A protein and the small-molecule ligand that binds it are described below.
Small molecule (SMILES): Nc1ccn([C@H]2C[C@H](O)[C@@H](CO)O2)c(=O)n1

Binding-site contacts:
Ligand atom O2 contacts residue PHE116 of chain 2.B at 3.5 Å.
Ligand atom N3 contacts residue GLN117 of chain 2.B at 3.0 Å (h-bond).
Ligand atom O2 contacts residue PHE157 of chain 2.B at 3.5 Å.
Ligand atom C6 contacts residue ARG148 of chain 2.B at 3.7 Å.
Ligand atom C3' contacts residue GLU217 of chain 2.B at 3.4 Å.
Ligand atom C2' contacts residue PHE157 of chain 2.B at 3.9 Å (hydrophobic).
Ligand atom C5' contacts residue TRP78 of chain 2.B at 3.9 Å (hydrophobic).
Ligand atom C1' contacts residue TYR106 of chain 2.B at 3.9 Å (hydrophobic).
Ligand atom C4 contacts residue ASP153 of chain 2.B at 3.6 Å.
Ligand atom N3 contacts residue PHE157 of chain 2.B at 3.3 Å.
Ligand atom N4 contacts residue ASP153 of chain 2.B at 2.7 Å (salt-bridge).
Ligand atom O3' contacts residue TYR106 of chain 2.B at 2.6 Å (h-bond).
Ligand atom O3' contacts residue ILE50 of chain 2.B at 3.9 Å.
Ligand atom C3' contacts residue TYR106 of chain 2.B at 3.6 Å (hydrophobic).
Ligand atom O4' contacts residue LEU102 of chain 2.B at 3.5 Å.
Ligand atom N3 contacts residue PHE116 of chain 2.B at 3.5 Å.
Ligand atom O2 contacts residue MET105 of chain 2.B at 3.7 Å.
Ligand atom C6 contacts residue TRP78 of chain 2.B at 3.7 Å (hydrophobic).
Ligand atom C2' contacts residue ILE50 of chain 2.B at 3.6 Å (hydrophobic).
Ligand atom C2 contacts residue GLN117 of chain 2.B at 3.7 Å.
Ligand atom O5' contacts residue GLU73 of chain 2.B at 2.6 Å (salt-bridge).
Ligand atom C2 contacts residue PHE116 of chain 2.B at 3.4 Å (hydrophobic).
Ligand atom N4 contacts residue PHE157 of chain 2.B at 3.6 Å.
Ligand atom C2 contacts residue PHE157 of chain 2.B at 3.4 Å (hydrophobic).
Ligand atom O4' contacts residue TRP78 of chain 2.B at 3.6 Å.
Ligand atom O5' contacts residue ARG148 of chain 2.B at 3.1 Å (salt-bridge).
Ligand atom C4 contacts residue GLN117 of chain 2.B at 3.8 Å.
Ligand atom C5 contacts residue ASP153 of chain 2.B at 3.7 Å.
Ligand atom C6 contacts residue GLU73 of chain 2.B at 3.6 Å.
Ligand atom C4' contacts residue LEU102 of chain 2.B at 3.9 Å (hydrophobic).
Ligand atom N4 contacts residue GLN117 of chain 2.B at 3.0 Å (h-bond).
Ligand atom C5 contacts residue GLU73 of chain 2.B at 3.6 Å.
Ligand atom C4 contacts residue PHE157 of chain 2.B at 3.6 Å (hydrophobic).
Ligand atom C2' contacts residue TYR106 of chain 2.B at 3.4 Å (hydrophobic).
Ligand atom C5' contacts residue ARG214 of chain 2.B at 3.9 Å.
Ligand atom C5' contacts residue VAL75 of chain 2.B at 3.6 Å (hydrophobic).
Ligand atom O3' contacts residue GLU217 of chain 2.B at 2.6 Å (salt-bridge).
Ligand atom O2 contacts residue GLN117 of chain 2.B at 3.6 Å (h-bond).
Ligand atom C5' contacts residue GLU73 of chain 2.B at 3.4 Å.
Ligand atom C4' contacts residue GLU217 of chain 2.B at 3.8 Å.

Sequence of chain 2.B:
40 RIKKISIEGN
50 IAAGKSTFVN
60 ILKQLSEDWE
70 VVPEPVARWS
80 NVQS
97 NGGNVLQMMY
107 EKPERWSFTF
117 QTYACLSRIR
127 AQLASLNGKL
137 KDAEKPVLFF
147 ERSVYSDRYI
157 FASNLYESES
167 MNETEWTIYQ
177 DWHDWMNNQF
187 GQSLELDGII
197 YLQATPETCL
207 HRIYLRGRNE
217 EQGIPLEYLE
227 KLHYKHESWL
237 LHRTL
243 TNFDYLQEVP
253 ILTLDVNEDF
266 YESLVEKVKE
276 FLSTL